Sequence of chain 1.B:
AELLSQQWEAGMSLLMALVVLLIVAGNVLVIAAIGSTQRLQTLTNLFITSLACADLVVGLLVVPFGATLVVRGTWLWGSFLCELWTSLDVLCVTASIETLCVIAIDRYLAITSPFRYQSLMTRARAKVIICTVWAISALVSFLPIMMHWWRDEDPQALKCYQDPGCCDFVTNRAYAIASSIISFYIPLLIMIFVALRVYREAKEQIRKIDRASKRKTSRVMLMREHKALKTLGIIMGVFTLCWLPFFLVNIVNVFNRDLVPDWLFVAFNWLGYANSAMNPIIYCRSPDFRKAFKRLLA

Binding-site contacts:
Ligand atom C35 contacts residue CYS133 of chain 1.A at 4.2 Å (hydrophobic).
Ligand atom C24 contacts residue TRP151 of chain 1.B at 3.9 Å (hydrophobic).
Ligand atom C12 contacts residue TRP136 of chain 1.A at 4.2 Å (hydrophobic).
Ligand atom C18 contacts residue ALA137 of chain 1.A at 3.8 Å (hydrophobic).
Ligand atom O63 contacts residue CYS133 of chain 1.A at 3.8 Å.
Ligand atom C9 contacts residue ALA140 of chain 1.A at 4.0 Å (hydrophobic).
Ligand atom C60 contacts residue CYS133 of chain 1.A at 3.4 Å (hydrophobic).
Ligand atom C24 contacts residue 2CV1 of chain 1.N at 3.9 Å.
Ligand atom C1 contacts residue TRP136 of chain 1.A at 4.3 Å (hydrophobic).
Ligand atom C21 contacts residue ALA137 of chain 1.A at 4.4 Å (hydrophobic).
Ligand atom C24 contacts residue ALA137 of chain 1.A at 4.5 Å (hydrophobic).
Ligand atom C1 contacts residue Y011 of chain 1.D at 3.8 Å.
Ligand atom C12 contacts residue ALA137 of chain 1.A at 4.2 Å (hydrophobic).
Ligand atom C35 contacts residue 2CV1 of chain 1.N at 3.8 Å.
Ligand atom C18 contacts residue CYS133 of chain 1.A at 4.0 Å (hydrophobic).
Ligand atom O34 contacts residue 2CV1 of chain 1.N at 3.7 Å.
Ligand atom C9 contacts residue TRP136 of chain 1.A at 4.0 Å (hydrophobic).
Ligand atom N33 contacts residue 2CV1 of chain 1.N at 3.7 Å.
Ligand atom C27 contacts residue CYS133 of chain 1.A at 4.0 Å (hydrophobic).
Ligand atom C27 contacts residue 2CV1 of chain 1.N at 3.7 Å.
Ligand atom C0 contacts residue ALA140 of chain 1.A at 4.2 Å (hydrophobic).
Ligand atom O53 contacts residue GLU155 of chain 1.B at 4.4 Å.
Ligand atom C21 contacts residue TRP151 of chain 1.B at 3.6 Å (hydrophobic).
Ligand atom C36 contacts residue 2CV1 of chain 1.N at 3.7 Å.
Ligand atom C0 contacts residue Y011 of chain 1.D at 3.8 Å.
Ligand atom O63 contacts residue LYS129 of chain 1.A at 4.3 Å.
Ligand atom C30 contacts residue 2CV1 of chain 1.N at 4.0 Å.

A small-molecule ligand and the protein it binds are described below.
Small molecule (SMILES): CCCCCCCCCC(=O)N(CCO)C[C@@H](O)[C@@H](O)[C@@H](O)[C@@H](O)CO

Sequence of chain 1.A:
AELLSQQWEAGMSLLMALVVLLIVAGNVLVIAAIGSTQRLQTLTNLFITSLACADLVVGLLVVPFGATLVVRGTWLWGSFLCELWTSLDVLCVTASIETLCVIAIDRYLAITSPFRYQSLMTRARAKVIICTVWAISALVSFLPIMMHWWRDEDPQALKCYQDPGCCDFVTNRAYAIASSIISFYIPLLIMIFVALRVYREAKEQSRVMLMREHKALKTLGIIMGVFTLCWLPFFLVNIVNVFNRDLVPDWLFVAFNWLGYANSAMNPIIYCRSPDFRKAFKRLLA